Binding-site contacts:
Ligand atom C1 contacts residue ASN384 of chain 1.A at 1.5 Å.
Ligand atom C3 contacts residue GLN462 of chain 1.A at 4.0 Å.
Ligand atom C8 contacts residue ALA470 of chain 1.A at 3.9 Å (hydrophobic).
Ligand atom O7 contacts residue GLN462 of chain 1.A at 3.0 Å (h-bond).
Ligand atom C5 contacts residue ASN384 of chain 1.A at 3.6 Å.
Ligand atom C7 contacts residue GLN462 of chain 1.A at 3.9 Å.
Ligand atom O6 contacts residue ASP459 of chain 1.A at 2.8 Å (salt-bridge).
Ligand atom C4 contacts residue GLN462 of chain 1.A at 4.1 Å.
Ligand atom O6 contacts residue ASN384 of chain 1.A at 4.4 Å.
Ligand atom N2 contacts residue GLN462 of chain 1.A at 4.3 Å.
Ligand atom C2 contacts residue GLN462 of chain 1.A at 3.8 Å.
Ligand atom C7 contacts residue ALA470 of chain 1.A at 4.1 Å (hydrophobic).
Ligand atom C2 contacts residue ASN384 of chain 1.A at 2.4 Å.
Ligand atom N2 contacts residue ASN384 of chain 1.A at 2.9 Å (h-bond).
Ligand atom O3 contacts residue GLN462 of chain 1.A at 3.5 Å (h-bond).
Ligand atom C6 contacts residue ASP459 of chain 1.A at 3.6 Å.
Ligand atom C3 contacts residue ASN384 of chain 1.A at 3.8 Å.
Ligand atom O6 contacts residue SER386 of chain 1.A at 3.4 Å.
Ligand atom C7 contacts residue ASN384 of chain 1.A at 3.6 Å.
Ligand atom C6 contacts residue THR461 of chain 1.A at 3.2 Å.
Ligand atom O5 contacts residue GLN462 of chain 1.A at 4.1 Å.
Ligand atom O7 contacts residue ASN384 of chain 1.A at 3.9 Å.
Ligand atom O5 contacts residue ASN384 of chain 1.A at 2.3 Å (h-bond).
Ligand atom C4 contacts residue ASN384 of chain 1.A at 4.2 Å.
Ligand atom O7 contacts residue TYR467 of chain 1.A at 4.4 Å.
Ligand atom O6 contacts residue THR461 of chain 1.A at 3.6 Å.
Ligand atom O7 contacts residue ALA470 of chain 1.A at 3.7 Å.

The small molecule below binds the protein below.
Small molecule (SMILES): CC(=O)N[C@@H]1[C@@H](O)[C@H](O)[C@@H](CO)O[C@H]1O

Sequence of chain 1.A:
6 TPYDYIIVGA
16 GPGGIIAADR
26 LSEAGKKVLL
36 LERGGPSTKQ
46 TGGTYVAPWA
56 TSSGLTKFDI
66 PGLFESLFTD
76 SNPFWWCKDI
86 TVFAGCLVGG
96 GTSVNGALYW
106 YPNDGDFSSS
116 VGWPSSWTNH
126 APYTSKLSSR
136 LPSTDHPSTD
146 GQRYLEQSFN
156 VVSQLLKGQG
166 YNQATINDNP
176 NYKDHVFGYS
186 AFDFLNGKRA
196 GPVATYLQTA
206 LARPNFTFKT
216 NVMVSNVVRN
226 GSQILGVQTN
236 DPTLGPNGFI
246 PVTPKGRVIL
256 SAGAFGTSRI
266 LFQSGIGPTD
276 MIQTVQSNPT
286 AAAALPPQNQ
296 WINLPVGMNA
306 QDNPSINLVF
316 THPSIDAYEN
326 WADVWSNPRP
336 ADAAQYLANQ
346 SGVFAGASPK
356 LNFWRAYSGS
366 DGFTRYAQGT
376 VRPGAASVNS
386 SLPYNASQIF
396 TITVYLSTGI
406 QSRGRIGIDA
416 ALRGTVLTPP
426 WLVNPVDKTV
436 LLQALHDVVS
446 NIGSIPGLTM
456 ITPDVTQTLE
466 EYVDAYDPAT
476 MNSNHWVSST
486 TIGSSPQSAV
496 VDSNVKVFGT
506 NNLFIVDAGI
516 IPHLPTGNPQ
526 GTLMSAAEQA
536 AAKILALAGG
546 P